Sequence of chain 1.B:
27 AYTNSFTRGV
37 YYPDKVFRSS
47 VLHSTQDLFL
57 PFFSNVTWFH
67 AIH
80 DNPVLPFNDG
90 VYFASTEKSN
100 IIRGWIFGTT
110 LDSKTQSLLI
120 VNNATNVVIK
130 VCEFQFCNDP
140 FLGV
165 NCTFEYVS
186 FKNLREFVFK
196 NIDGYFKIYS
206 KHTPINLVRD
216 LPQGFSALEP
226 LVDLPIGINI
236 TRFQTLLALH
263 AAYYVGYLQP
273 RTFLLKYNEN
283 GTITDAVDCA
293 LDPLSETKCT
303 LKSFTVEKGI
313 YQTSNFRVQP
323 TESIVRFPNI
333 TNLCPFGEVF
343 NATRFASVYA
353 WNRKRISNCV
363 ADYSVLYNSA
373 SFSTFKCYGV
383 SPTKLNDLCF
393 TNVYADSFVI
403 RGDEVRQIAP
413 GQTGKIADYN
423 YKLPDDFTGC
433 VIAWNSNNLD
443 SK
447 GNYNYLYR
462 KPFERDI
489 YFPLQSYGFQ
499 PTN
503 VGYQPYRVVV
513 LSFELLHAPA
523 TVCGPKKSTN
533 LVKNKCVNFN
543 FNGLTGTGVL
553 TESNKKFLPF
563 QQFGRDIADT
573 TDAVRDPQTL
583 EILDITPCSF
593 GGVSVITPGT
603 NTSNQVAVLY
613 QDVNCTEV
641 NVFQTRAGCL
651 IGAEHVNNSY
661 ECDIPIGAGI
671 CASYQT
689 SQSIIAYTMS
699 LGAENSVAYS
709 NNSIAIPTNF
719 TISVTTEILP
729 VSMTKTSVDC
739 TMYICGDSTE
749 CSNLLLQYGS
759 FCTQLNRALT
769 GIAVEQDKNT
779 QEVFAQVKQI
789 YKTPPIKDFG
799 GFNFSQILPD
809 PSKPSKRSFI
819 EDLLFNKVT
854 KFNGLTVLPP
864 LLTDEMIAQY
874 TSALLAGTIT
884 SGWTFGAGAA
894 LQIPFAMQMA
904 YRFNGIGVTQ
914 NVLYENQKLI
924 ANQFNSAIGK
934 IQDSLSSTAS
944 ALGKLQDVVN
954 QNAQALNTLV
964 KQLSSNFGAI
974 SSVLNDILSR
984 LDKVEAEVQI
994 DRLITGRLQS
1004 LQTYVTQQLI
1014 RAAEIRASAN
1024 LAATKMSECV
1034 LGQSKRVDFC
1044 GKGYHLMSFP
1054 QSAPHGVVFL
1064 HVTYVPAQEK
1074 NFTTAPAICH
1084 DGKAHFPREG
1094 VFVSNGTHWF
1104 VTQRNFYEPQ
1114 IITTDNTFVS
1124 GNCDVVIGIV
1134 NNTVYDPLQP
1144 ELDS

Binding-site contacts:
Ligand atom O5 contacts residue ASN1098 of chain 1.B at 2.3 Å (h-bond).
Ligand atom O5 contacts residue PHE1103 of chain 1.B at 3.5 Å.
Ligand atom C7 contacts residue ASN1098 of chain 1.B at 3.3 Å.
Ligand atom C3 contacts residue HIS1101 of chain 1.B at 3.8 Å.
Ligand atom O5 contacts residue HIS1101 of chain 1.B at 4.1 Å.
Ligand atom C8 contacts residue HIS1101 of chain 1.B at 3.9 Å.
Ligand atom C5 contacts residue HIS1101 of chain 1.B at 3.7 Å.
Ligand atom C2 contacts residue ASN1098 of chain 1.B at 2.5 Å.
Ligand atom C1 contacts residue THR1100 of chain 1.B at 3.6 Å.
Ligand atom C8 contacts residue ASN1098 of chain 1.B at 3.5 Å.
Ligand atom C5 contacts residue ASN1098 of chain 1.B at 3.7 Å.
Ligand atom C1 contacts residue PHE1103 of chain 1.B at 4.3 Å (hydrophobic).
Ligand atom C3 contacts residue THR1100 of chain 1.B at 3.7 Å.
Ligand atom C7 contacts residue HIS1101 of chain 1.B at 3.8 Å.
Ligand atom C3 contacts residue ASN1098 of chain 1.B at 3.8 Å.
Ligand atom C2 contacts residue THR1100 of chain 1.B at 3.6 Å.
Ligand atom O7 contacts residue HIS1101 of chain 1.B at 3.4 Å (h-bond).
Ligand atom O6 contacts residue PHE1103 of chain 1.B at 4.0 Å.
Ligand atom C6 contacts residue PHE1103 of chain 1.B at 3.8 Å (hydrophobic).
Ligand atom C5 contacts residue PHE1103 of chain 1.B at 4.1 Å (hydrophobic).
Ligand atom C1 contacts residue ASN1098 of chain 1.B at 1.4 Å.
Ligand atom C1 contacts residue HIS1101 of chain 1.B at 3.8 Å.
Ligand atom C7 contacts residue THR1100 of chain 1.B at 3.9 Å.
Ligand atom C4 contacts residue ASN1098 of chain 1.B at 4.2 Å.
Ligand atom N2 contacts residue ASN1098 of chain 1.B at 3.0 Å (h-bond).
Ligand atom O4 contacts residue HIS1101 of chain 1.B at 3.9 Å.
Ligand atom C2 contacts residue HIS1101 of chain 1.B at 4.3 Å.
Ligand atom O7 contacts residue ASN1098 of chain 1.B at 3.3 Å (h-bond).
Ligand atom C4 contacts residue HIS1101 of chain 1.B at 4.1 Å.
Ligand atom N2 contacts residue THR1100 of chain 1.B at 2.9 Å (h-bond).
Ligand atom C8 contacts residue THR1100 of chain 1.B at 3.9 Å.

A small-molecule ligand and the protein it binds are described below.
Small molecule (SMILES): CC(=O)N[C@H]1[C@H](O[C@H]2[C@H](O)[C@@H](NC(C)=O)CO[C@@H]2CO)O[C@H](CO)[C@@H](O)[C@@H]1O